Sequence of chain 1.B:
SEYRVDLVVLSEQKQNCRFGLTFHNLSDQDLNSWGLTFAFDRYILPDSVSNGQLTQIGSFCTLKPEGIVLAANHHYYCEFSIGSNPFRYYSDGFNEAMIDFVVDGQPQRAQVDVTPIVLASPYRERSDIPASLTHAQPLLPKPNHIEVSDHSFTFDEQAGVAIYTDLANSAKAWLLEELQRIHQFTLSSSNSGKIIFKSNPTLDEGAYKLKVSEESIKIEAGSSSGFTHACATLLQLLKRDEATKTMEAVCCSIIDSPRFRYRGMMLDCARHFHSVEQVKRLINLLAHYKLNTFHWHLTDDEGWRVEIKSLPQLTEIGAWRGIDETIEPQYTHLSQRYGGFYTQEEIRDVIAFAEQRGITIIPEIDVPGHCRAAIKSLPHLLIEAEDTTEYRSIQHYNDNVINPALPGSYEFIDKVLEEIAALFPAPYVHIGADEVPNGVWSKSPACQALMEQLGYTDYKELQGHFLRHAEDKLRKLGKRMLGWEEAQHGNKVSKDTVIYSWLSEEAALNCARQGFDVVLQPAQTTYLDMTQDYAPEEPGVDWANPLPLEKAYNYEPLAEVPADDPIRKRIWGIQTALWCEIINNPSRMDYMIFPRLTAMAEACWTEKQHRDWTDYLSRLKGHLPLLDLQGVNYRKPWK

The protein below binds the small molecule below.
Small molecule (SMILES): CC(=O)N[C@@H]1[C@@H](O)[C@H](O)[C@@H](CO)O[C@H]1O

Binding-site contacts:
Ligand atom O6 contacts residue VAL544 of chain 1.B at 4.3 Å.
Ligand atom O4 contacts residue TRP582 of chain 1.B at 3.5 Å.
Ligand atom O4 contacts residue GLU584 of chain 1.B at 2.6 Å (salt-bridge).
Ligand atom C7 contacts residue ASP437 of chain 1.B at 3.6 Å.
Ligand atom C7 contacts residue TRP505 of chain 1.B at 4.1 Å (hydrophobic).
Ligand atom O3 contacts residue HIS373 of chain 1.B at 4.1 Å.
Ligand atom C8 contacts residue TRP582 of chain 1.B at 4.2 Å (hydrophobic).
Ligand atom O6 contacts residue MET533 of chain 1.B at 3.9 Å.
Ligand atom C4 contacts residue ARG274 of chain 1.B at 4.2 Å.
Ligand atom O3 contacts residue TRP582 of chain 1.B at 4.2 Å.
Ligand atom N2 contacts residue TYR530 of chain 1.B at 4.3 Å.
Ligand atom O5 contacts residue TRP546 of chain 1.B at 3.7 Å.
Ligand atom C2 contacts residue TRP582 of chain 1.B at 4.3 Å (hydrophobic).
Ligand atom C4 contacts residue GLU584 of chain 1.B at 3.5 Å.
Ligand atom O6 contacts residue TRP546 of chain 1.B at 2.9 Å (h-bond).
Ligand atom C6 contacts residue TRP546 of chain 1.B at 3.5 Å (hydrophobic).
Ligand atom C6 contacts residue ASP532 of chain 1.B at 3.7 Å.
Ligand atom O1 contacts residue TRP546 of chain 1.B at 3.8 Å.
Ligand atom O1 contacts residue TYR530 of chain 1.B at 3.3 Å (h-bond).
Ligand atom O3 contacts residue GLN398 of chain 1.B at 4.0 Å.
Ligand atom O6 contacts residue TYR530 of chain 1.B at 4.2 Å.
Ligand atom O3 contacts residue ARG274 of chain 1.B at 3.1 Å (salt-bridge).
Ligand atom C3 contacts residue TRP582 of chain 1.B at 3.7 Å (hydrophobic).
Ligand atom C8 contacts residue TRP505 of chain 1.B at 3.4 Å (hydrophobic).
Ligand atom C1 contacts residue TRP582 of chain 1.B at 4.1 Å (hydrophobic).
Ligand atom C3 contacts residue ARG274 of chain 1.B at 4.1 Å.
Ligand atom O7 contacts residue TRP505 of chain 1.B at 4.0 Å.
Ligand atom C6 contacts residue GLU584 of chain 1.B at 3.8 Å.
Ligand atom O4 contacts residue ARG274 of chain 1.B at 3.2 Å (salt-bridge).
Ligand atom C1 contacts residue TYR530 of chain 1.B at 3.5 Å (hydrophobic).
Ligand atom O6 contacts residue TRP582 of chain 1.B at 4.1 Å.
Ligand atom N2 contacts residue TRP582 of chain 1.B at 3.7 Å.
Ligand atom C5 contacts residue TRP582 of chain 1.B at 3.8 Å (hydrophobic).
Ligand atom O5 contacts residue TYR530 of chain 1.B at 3.9 Å.
Ligand atom C8 contacts residue TRP487 of chain 1.B at 3.7 Å (hydrophobic).
Ligand atom C8 contacts residue ASP437 of chain 1.B at 3.2 Å.
Ligand atom C5 contacts residue GLU584 of chain 1.B at 4.2 Å.
Ligand atom O7 contacts residue ASP437 of chain 1.B at 3.3 Å (salt-bridge).
Ligand atom C4 contacts residue TRP582 of chain 1.B at 4.1 Å (hydrophobic).
Ligand atom O6 contacts residue ASP532 of chain 1.B at 2.7 Å (salt-bridge).